Binding-site contacts:
Ligand atom O5 contacts residue VAL314 of chain 2.E at 3.8 Å.
Ligand atom C1 contacts residue ASN315 of chain 2.E at 1.4 Å.
Ligand atom C5 contacts residue ASN315 of chain 2.E at 3.7 Å.
Ligand atom O7 contacts residue ASN315 of chain 2.E at 4.2 Å.
Ligand atom C7 contacts residue ASN315 of chain 2.E at 3.3 Å.
Ligand atom C2 contacts residue ASN315 of chain 2.E at 2.5 Å.
Ligand atom C6 contacts residue ASN315 of chain 2.E at 4.5 Å.
Ligand atom C4 contacts residue ASN315 of chain 2.E at 4.3 Å.
Ligand atom C8 contacts residue ILE281 of chain 2.E at 4.5 Å (hydrophobic).
Ligand atom C6 contacts residue THR313 of chain 2.E at 4.5 Å.
Ligand atom N2 contacts residue ASN315 of chain 2.E at 2.8 Å (h-bond).
Ligand atom O5 contacts residue ASN315 of chain 2.E at 2.4 Å (h-bond).
Ligand atom C1 contacts residue VAL314 of chain 2.E at 4.4 Å (hydrophobic).
Ligand atom O5 contacts residue THR313 of chain 2.E at 4.3 Å.
Ligand atom C8 contacts residue ASN315 of chain 2.E at 3.5 Å.
Ligand atom C3 contacts residue ASN315 of chain 2.E at 3.8 Å.

Sequence of chain 2.E:
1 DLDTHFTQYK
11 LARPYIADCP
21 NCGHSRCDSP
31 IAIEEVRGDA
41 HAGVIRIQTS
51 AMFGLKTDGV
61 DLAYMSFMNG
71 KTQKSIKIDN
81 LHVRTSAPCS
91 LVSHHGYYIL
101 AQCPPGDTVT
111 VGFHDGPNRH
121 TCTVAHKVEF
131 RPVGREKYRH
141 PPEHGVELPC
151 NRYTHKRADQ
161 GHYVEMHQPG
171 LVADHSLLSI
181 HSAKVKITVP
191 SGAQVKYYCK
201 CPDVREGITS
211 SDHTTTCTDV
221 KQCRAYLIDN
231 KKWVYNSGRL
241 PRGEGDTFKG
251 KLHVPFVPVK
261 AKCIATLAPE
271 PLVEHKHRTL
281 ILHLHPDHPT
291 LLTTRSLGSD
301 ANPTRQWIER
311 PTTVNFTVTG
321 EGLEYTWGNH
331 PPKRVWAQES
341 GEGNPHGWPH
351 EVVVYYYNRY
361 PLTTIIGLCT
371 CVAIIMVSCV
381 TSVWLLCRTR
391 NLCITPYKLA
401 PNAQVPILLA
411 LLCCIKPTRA

This small molecule binds to this protein.
Small molecule (SMILES): CC(=O)N[C@@H]1[C@@H](O)[C@H](O)[C@@H](CO)O[C@H]1O